Sequence of chain 1.E:
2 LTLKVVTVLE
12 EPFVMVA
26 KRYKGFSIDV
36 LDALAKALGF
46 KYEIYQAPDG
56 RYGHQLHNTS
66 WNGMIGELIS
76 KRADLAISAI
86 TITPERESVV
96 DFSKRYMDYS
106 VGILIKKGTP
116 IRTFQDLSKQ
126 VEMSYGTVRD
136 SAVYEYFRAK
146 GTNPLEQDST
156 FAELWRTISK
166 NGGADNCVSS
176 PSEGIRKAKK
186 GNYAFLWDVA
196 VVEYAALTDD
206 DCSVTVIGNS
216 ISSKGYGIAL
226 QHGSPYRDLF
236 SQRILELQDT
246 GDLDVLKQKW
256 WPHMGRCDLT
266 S

Binding-site contacts:
Ligand atom N2 contacts residue ASN63 of chain 1.E at 2.9 Å (h-bond).
Ligand atom C1 contacts residue ASN63 of chain 1.E at 1.4 Å.
Ligand atom C4 contacts residue ASN63 of chain 1.E at 4.2 Å.
Ligand atom O7 contacts residue ASN63 of chain 1.E at 3.8 Å.
Ligand atom C1 contacts residue LEU61 of chain 1.E at 4.5 Å (hydrophobic).
Ligand atom O5 contacts residue LEU61 of chain 1.E at 4.2 Å.
Ligand atom N2 contacts residue SER65 of chain 1.E at 3.7 Å.
Ligand atom C7 contacts residue ASN63 of chain 1.E at 3.5 Å.
Ligand atom C2 contacts residue ASN63 of chain 1.E at 2.5 Å.
Ligand atom C5 contacts residue SER65 of chain 1.E at 4.3 Å.
Ligand atom C6 contacts residue LEU61 of chain 1.E at 4.4 Å (hydrophobic).
Ligand atom O5 contacts residue ASN63 of chain 1.E at 2.4 Å (h-bond).
Ligand atom C2 contacts residue SER65 of chain 1.E at 3.9 Å.
Ligand atom O6 contacts residue LEU61 of chain 1.E at 3.8 Å.
Ligand atom C3 contacts residue SER65 of chain 1.E at 4.0 Å.
Ligand atom O5 contacts residue SER65 of chain 1.E at 4.2 Å.
Ligand atom C1 contacts residue SER65 of chain 1.E at 3.3 Å.
Ligand atom C5 contacts residue ASN63 of chain 1.E at 3.6 Å.
Ligand atom C5 contacts residue LEU61 of chain 1.E at 3.9 Å (hydrophobic).
Ligand atom C3 contacts residue ASN63 of chain 1.E at 3.8 Å.

This small molecule binds to this protein.
Small molecule (SMILES): CC(=O)N[C@@H]1[C@@H](O)[C@H](O)[C@@H](CO)O[C@H]1O